Binding-site contacts:
Ligand atom OAE contacts residue GLN268 of chain 1.A at 3.7 Å.
Ligand atom NAC contacts residue ALA56 of chain 1.A at 4.3 Å.
Ligand atom OAE contacts residue ARG62 of chain 1.A at 3.9 Å.
Ligand atom NAC contacts residue THR63 of chain 1.A at 4.1 Å.
Ligand atom NAC contacts residue GLN268 of chain 1.A at 3.7 Å.
Ligand atom CAB contacts residue GLN268 of chain 1.A at 3.0 Å.
Ligand atom OAE contacts residue ALA56 of chain 1.A at 3.7 Å.
Ligand atom CAB contacts residue PGE1 of chain 1.FA at 3.5 Å.
Ligand atom OAE contacts residue THR63 of chain 1.A at 3.0 Å (h-bond).
Ligand atom CAB contacts residue THR63 of chain 1.A at 3.5 Å.
Ligand atom CAD contacts residue ALA56 of chain 1.A at 3.9 Å (hydrophobic).
Ligand atom CAD contacts residue TRP264 of chain 1.A at 4.1 Å (hydrophobic).
Ligand atom CAD contacts residue GLN268 of chain 1.A at 3.6 Å.
Ligand atom CAD contacts residue LEU52 of chain 1.A at 4.1 Å (hydrophobic).

Sequence of chain 1.A:
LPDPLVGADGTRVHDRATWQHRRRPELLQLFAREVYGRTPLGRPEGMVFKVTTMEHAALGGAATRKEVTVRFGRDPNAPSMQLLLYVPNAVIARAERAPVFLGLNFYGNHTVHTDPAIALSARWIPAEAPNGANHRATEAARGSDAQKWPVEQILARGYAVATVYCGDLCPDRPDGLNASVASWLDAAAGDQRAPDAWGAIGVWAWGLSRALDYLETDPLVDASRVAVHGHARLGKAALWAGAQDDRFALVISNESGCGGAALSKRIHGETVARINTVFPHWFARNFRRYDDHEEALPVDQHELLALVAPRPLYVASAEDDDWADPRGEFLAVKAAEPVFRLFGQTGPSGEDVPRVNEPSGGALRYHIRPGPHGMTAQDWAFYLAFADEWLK

This small molecule binds to this protein.
Small molecule (SMILES): C[N+](C)(C)[O-]